Sequence of chain 1.A:
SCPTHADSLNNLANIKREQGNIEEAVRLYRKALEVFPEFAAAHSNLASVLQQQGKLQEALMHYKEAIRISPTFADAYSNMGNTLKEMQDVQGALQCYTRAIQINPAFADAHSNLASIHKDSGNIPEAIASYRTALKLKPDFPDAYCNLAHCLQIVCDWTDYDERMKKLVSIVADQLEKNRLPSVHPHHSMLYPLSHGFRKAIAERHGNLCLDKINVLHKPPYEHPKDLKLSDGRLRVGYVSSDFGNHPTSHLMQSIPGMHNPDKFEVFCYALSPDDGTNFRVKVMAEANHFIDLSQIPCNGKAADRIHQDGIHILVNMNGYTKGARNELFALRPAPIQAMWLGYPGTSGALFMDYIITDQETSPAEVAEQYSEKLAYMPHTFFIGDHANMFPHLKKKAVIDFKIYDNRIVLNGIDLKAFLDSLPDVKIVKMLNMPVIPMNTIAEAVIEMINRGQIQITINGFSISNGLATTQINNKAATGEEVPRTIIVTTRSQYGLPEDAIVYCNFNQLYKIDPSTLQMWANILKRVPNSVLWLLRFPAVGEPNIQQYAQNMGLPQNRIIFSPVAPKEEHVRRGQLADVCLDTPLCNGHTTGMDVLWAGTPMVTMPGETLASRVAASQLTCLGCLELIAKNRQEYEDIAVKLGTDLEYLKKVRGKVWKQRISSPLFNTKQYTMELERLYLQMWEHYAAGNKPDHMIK

Sequence of chain 1.E:
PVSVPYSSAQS

Binding-site contacts:
Ligand atom O6 contacts residue HIS250 of chain 1.A at 3.9 Å.
Ligand atom O4 contacts residue PHE386 of chain 1.A at 3.5 Å.
Ligand atom N2 contacts residue SER7 of chain 1.E at 3.3 Å (h-bond).
Ligand atom O6 contacts residue THR252 of chain 1.A at 3.0 Å (h-bond).
Ligand atom C1 contacts residue UDP1 of chain 1.I at 3.5 Å.
Ligand atom C5 contacts residue UDP1 of chain 1.I at 4.0 Å.
Ligand atom C3 contacts residue HIS612 of chain 1.A at 3.6 Å.
Ligand atom O3 contacts residue HIS612 of chain 1.A at 3.0 Å (h-bond).
Ligand atom O6 contacts residue SER7 of chain 1.E at 3.6 Å.
Ligand atom O7 contacts residue SER7 of chain 1.E at 3.7 Å.
Ligand atom C8 contacts residue TYR533 of chain 1.A at 3.2 Å (hydrophobic).
Ligand atom O5 contacts residue SER7 of chain 1.E at 2.0 Å (h-bond).
Ligand atom C2 contacts residue SER7 of chain 1.E at 2.5 Å.
Ligand atom C7 contacts residue UDP1 of chain 1.I at 3.6 Å.
Ligand atom C7 contacts residue HIS612 of chain 1.A at 3.9 Å.
Ligand atom C4 contacts residue SER7 of chain 1.E at 3.8 Å.
Ligand atom O6 contacts residue GLY346 of chain 1.A at 3.2 Å (h-bond).
Ligand atom C6 contacts residue THR252 of chain 1.A at 3.4 Å.
Ligand atom O7 contacts residue HIS190 of chain 1.A at 3.1 Å.
Ligand atom C2 contacts residue UDP1 of chain 1.I at 3.8 Å.
Ligand atom O3 contacts residue LEU345 of chain 1.A at 4.0 Å.
Ligand atom C5 contacts residue PRO251 of chain 1.A at 4.0 Å (hydrophobic).
Ligand atom O4 contacts residue LEU255 of chain 1.A at 3.8 Å.
Ligand atom C6 contacts residue SER7 of chain 1.E at 4.0 Å.
Ligand atom C5 contacts residue SER7 of chain 1.E at 3.4 Å.
Ligand atom N2 contacts residue HIS612 of chain 1.A at 3.6 Å (h-bond).
Ligand atom C5 contacts residue THR613 of chain 1.A at 3.7 Å.
Ligand atom C4 contacts residue GLY346 of chain 1.A at 3.6 Å.
Ligand atom C3 contacts residue SER7 of chain 1.E at 3.8 Å.
Ligand atom O5 contacts residue PRO251 of chain 1.A at 3.9 Å.
Ligand atom C1 contacts residue SER7 of chain 1.E at 1.5 Å.
Ligand atom O3 contacts residue PRO348 of chain 1.A at 3.7 Å.
Ligand atom C3 contacts residue UDP1 of chain 1.I at 3.6 Å.
Ligand atom N2 contacts residue UDP1 of chain 1.I at 2.9 Å (h-bond).
Ligand atom O4 contacts residue LEU345 of chain 1.A at 2.9 Å (h-bond).
Ligand atom O7 contacts residue PRO348 of chain 1.A at 3.4 Å.
Ligand atom C4 contacts residue LEU345 of chain 1.A at 3.6 Å (hydrophobic).
Ligand atom C8 contacts residue UDP1 of chain 1.I at 3.3 Å.
Ligand atom C7 contacts residue SER7 of chain 1.E at 3.6 Å.
Ligand atom C6 contacts residue PRO251 of chain 1.A at 3.9 Å (hydrophobic).

This small molecule binds to this protein.
Small molecule (SMILES): CC(=O)N[C@@H]1[C@@H](O)[C@H](O)[C@@H](CO)O[C@H]1O